Sequence of chain 12.A:
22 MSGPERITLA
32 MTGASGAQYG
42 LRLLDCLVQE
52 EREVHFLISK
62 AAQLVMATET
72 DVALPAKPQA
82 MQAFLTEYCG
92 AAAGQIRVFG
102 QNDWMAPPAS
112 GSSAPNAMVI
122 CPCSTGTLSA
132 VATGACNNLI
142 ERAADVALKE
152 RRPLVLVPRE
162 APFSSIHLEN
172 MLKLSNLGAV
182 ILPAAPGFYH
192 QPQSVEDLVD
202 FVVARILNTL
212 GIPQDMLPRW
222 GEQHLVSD

Binding-site contacts:
Ligand atom O2 contacts residue SER111 of chain 5.A at 3.6 Å (h-bond).
Ligand atom C5 contacts residue TYR190 of chain 12.A at 3.8 Å (hydrophobic).
Ligand atom P1 contacts residue TYR190 of chain 12.A at 3.8 Å.
Ligand atom O1 contacts residue ARG143 of chain 5.A at 3.5 Å (salt-bridge).
Ligand atom P1 contacts residue ARG206 of chain 12.A at 3.7 Å.
Ligand atom C5 contacts residue TRP221 of chain 12.A at 3.8 Å (hydrophobic).
Ligand atom O2 contacts residue GLU161 of chain 10.A at 3.9 Å.
Ligand atom C2 contacts residue ARG143 of chain 5.A at 3.6 Å.
Ligand atom P1 contacts residue LYS150 of chain 5.A at 3.8 Å.
Ligand atom O contacts residue GLU161 of chain 10.A at 2.6 Å (salt-bridge).
Ligand atom C2 contacts residue SER111 of chain 5.A at 3.7 Å.
Ligand atom O contacts residue ARG143 of chain 5.A at 2.9 Å (salt-bridge).
Ligand atom O3 contacts residue TYR190 of chain 12.A at 2.7 Å (h-bond).
Ligand atom O1 contacts residue SER111 of chain 5.A at 2.9 Å (h-bond).
Ligand atom P1 contacts residue ARG160 of chain 10.A at 3.9 Å.
Ligand atom O2 contacts residue ARG206 of chain 12.A at 2.9 Å (salt-bridge).
Ligand atom P1 contacts residue SER111 of chain 5.A at 3.7 Å.
Ligand atom C2 contacts residue FNR1 of chain 10.D at 3.3 Å.
Ligand atom O contacts residue ARG160 of chain 10.A at 3.6 Å (salt-bridge).
Ligand atom O1 contacts residue GLY112 of chain 5.A at 3.9 Å.
Ligand atom C5 contacts residue FNR1 of chain 10.D at 3.8 Å.
Ligand atom C2 contacts residue ALA110 of chain 5.A at 3.5 Å (hydrophobic).
Ligand atom P1 contacts residue GLY112 of chain 5.A at 3.9 Å.
Ligand atom C1 contacts residue FNR1 of chain 10.D at 3.2 Å.
Ligand atom P1 contacts residue ARG143 of chain 5.A at 3.7 Å.
Ligand atom O2 contacts residue LYS150 of chain 5.A at 2.8 Å (salt-bridge).
Ligand atom O2 contacts residue GLY112 of chain 5.A at 2.7 Å (h-bond).
Ligand atom C3 contacts residue SER111 of chain 5.A at 3.6 Å.
Ligand atom C4 contacts residue FNR1 of chain 10.D at 3.9 Å.
Ligand atom C1 contacts residue ARG143 of chain 5.A at 3.6 Å.
Ligand atom P1 contacts residue GLU161 of chain 10.A at 3.7 Å.
Ligand atom C1 contacts residue TYR190 of chain 12.A at 3.7 Å (hydrophobic).
Ligand atom C4 contacts residue TRP221 of chain 12.A at 3.6 Å (hydrophobic).
Ligand atom O3 contacts residue ARG160 of chain 10.A at 3.0 Å (salt-bridge).
Ligand atom O1 contacts residue TYR190 of chain 12.A at 3.8 Å.
Ligand atom C4 contacts residue TRP105 of chain 5.A at 3.2 Å (hydrophobic).
Ligand atom C3 contacts residue FNR1 of chain 10.D at 3.5 Å.
Ligand atom C5 contacts residue SER111 of chain 5.A at 3.6 Å.
Ligand atom O contacts residue LYS150 of chain 5.A at 3.6 Å (salt-bridge).
Ligand atom O3 contacts residue ARG206 of chain 12.A at 2.8 Å (salt-bridge).

Sequence of chain 5.A:
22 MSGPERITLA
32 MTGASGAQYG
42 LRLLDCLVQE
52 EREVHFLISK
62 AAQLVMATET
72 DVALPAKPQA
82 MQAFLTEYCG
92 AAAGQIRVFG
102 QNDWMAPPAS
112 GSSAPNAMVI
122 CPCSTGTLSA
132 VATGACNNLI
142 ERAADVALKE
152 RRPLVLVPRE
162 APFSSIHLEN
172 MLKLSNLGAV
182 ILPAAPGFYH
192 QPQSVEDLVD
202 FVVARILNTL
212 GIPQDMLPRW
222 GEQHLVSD

A small-molecule ligand and the protein it binds are described below.
Small molecule (SMILES): C=C(C)CCOP(=O)(O)O

Sequence of chain 10.A:
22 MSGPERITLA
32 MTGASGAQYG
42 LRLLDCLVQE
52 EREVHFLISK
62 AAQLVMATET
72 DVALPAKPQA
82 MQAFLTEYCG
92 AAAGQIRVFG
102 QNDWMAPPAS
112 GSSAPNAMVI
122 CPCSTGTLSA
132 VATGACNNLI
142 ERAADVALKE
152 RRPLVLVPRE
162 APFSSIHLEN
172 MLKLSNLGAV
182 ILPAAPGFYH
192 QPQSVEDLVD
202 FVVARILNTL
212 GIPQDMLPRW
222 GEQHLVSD